The protein below binds the small molecule below.
Small molecule (SMILES): Cc1ccc(S(=O)(=O)NC(=O)Nc2nccs2)cc1

Binding-site contacts:
Ligand atom C18 contacts residue ILE62 of chain 1.A at 4.2 Å (hydrophobic).
Ligand atom N2 contacts residue GLY16 of chain 1.A at 4.1 Å.
Ligand atom C19 contacts residue ILE62 of chain 1.A at 4.0 Å (hydrophobic).
Ligand atom C9 contacts residue ILE64 of chain 1.A at 3.9 Å (hydrophobic).
Ligand atom O3 contacts residue GLY17 of chain 1.A at 2.8 Å (h-bond).
Ligand atom C13 contacts residue LYS14 of chain 1.A at 4.0 Å.
Ligand atom C14 contacts residue LEU63 of chain 1.A at 4.1 Å (hydrophobic).
Ligand atom C5 contacts residue LEU63 of chain 1.A at 3.7 Å (hydrophobic).
Ligand atom C1 contacts residue LEU63 of chain 1.A at 4.2 Å (hydrophobic).
Ligand atom O3 contacts residue ILE15 of chain 1.A at 3.2 Å.
Ligand atom C1 contacts residue LYS70 of chain 1.A at 4.4 Å.
Ligand atom O3 contacts residue GLY16 of chain 1.A at 3.1 Å (h-bond).
Ligand atom O7 contacts residue GLY17 of chain 1.A at 3.6 Å.
Ligand atom C16 contacts residue LEU63 of chain 1.A at 4.5 Å (hydrophobic).
Ligand atom S4 contacts residue GLY17 of chain 1.A at 3.7 Å.
Ligand atom C17 contacts residue LEU63 of chain 1.A at 4.3 Å (hydrophobic).
Ligand atom C5 contacts residue GLU65 of chain 1.A at 4.3 Å.
Ligand atom C12 contacts residue LEU63 of chain 1.A at 4.0 Å (hydrophobic).
Ligand atom C13 contacts residue LEU63 of chain 1.A at 4.2 Å (hydrophobic).
Ligand atom N2 contacts residue GLY17 of chain 1.A at 4.2 Å.
Ligand atom C19 contacts residue PRO39 of chain 1.A at 4.4 Å (hydrophobic).
Ligand atom N10 contacts residue GLY16 of chain 1.A at 4.2 Å.
Ligand atom C12 contacts residue ILE64 of chain 1.A at 4.4 Å (hydrophobic).
Ligand atom C1 contacts residue GLU65 of chain 1.A at 3.2 Å.
Ligand atom C15 contacts residue LEU63 of chain 1.A at 3.8 Å (hydrophobic).
Ligand atom C18 contacts residue LEU63 of chain 1.A at 4.0 Å (hydrophobic).
Ligand atom C9 contacts residue GLU65 of chain 1.A at 3.6 Å.
Ligand atom C12 contacts residue GLU65 of chain 1.A at 4.3 Å.
Ligand atom C15 contacts residue LYS14 of chain 1.A at 4.0 Å.
Ligand atom C9 contacts residue LEU63 of chain 1.A at 3.7 Å (hydrophobic).
Ligand atom N10 contacts residue LEU63 of chain 1.A at 4.3 Å.
Ligand atom C5 contacts residue LYS14 of chain 1.A at 4.0 Å.
Ligand atom C19 contacts residue GLN61 of chain 1.A at 4.5 Å.
Ligand atom C12 contacts residue LYS14 of chain 1.A at 3.7 Å.
Ligand atom S4 contacts residue GLY16 of chain 1.A at 4.2 Å.
Ligand atom C19 contacts residue LEU63 of chain 1.A at 4.0 Å (hydrophobic).
Ligand atom C9 contacts residue LYS14 of chain 1.A at 3.9 Å.
Ligand atom C14 contacts residue LYS14 of chain 1.A at 4.0 Å.
Ligand atom O3 contacts residue LYS14 of chain 1.A at 4.2 Å.

Sequence of chain 1.A:
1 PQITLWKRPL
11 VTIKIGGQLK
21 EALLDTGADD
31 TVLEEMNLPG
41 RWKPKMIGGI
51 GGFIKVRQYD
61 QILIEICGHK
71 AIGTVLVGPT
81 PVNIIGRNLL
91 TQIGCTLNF